Sequence of chain 1.D:
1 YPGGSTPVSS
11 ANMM

Sequence of chain 1.C:
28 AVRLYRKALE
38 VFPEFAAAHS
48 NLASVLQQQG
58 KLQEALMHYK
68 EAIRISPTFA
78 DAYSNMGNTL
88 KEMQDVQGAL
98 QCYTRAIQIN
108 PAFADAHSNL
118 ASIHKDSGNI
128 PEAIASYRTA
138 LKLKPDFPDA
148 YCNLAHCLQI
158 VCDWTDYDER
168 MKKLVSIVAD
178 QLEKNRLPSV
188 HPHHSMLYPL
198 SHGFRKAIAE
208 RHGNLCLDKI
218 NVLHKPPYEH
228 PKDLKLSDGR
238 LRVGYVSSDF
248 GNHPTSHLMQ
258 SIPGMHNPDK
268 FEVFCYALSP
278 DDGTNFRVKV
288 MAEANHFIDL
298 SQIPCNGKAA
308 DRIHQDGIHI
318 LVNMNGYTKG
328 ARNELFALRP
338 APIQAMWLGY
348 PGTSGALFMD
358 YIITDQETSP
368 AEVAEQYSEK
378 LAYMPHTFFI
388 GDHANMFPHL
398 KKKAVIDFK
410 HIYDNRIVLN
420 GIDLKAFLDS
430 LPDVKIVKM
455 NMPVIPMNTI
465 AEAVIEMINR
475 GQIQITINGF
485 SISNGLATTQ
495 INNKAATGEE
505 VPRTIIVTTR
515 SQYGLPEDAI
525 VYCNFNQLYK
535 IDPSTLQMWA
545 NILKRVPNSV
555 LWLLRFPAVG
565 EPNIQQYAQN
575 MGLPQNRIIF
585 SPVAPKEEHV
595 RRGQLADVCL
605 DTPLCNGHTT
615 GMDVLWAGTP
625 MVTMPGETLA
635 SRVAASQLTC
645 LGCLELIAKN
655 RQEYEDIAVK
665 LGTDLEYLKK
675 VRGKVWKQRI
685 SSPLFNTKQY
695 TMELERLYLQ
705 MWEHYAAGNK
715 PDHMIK

A protein and the small-molecule ligand that binds it are described below.
Small molecule (SMILES): CC(=O)NC1C(O)SC(CO)C(O)C1O

Binding-site contacts:
Ligand atom C8 contacts residue HIS190 of chain 1.C at 4.1 Å.
Ligand atom C4 contacts residue GLY346 of chain 1.C at 4.0 Å.
Ligand atom C3 contacts residue HIS612 of chain 1.C at 3.6 Å.
Ligand atom O4 contacts residue PHE386 of chain 1.C at 3.4 Å.
Ligand atom C7 contacts residue PRO348 of chain 1.C at 3.8 Å (hydrophobic).
Ligand atom O6 contacts residue GLY346 of chain 1.C at 3.2 Å.
Ligand atom C4 contacts residue SER9 of chain 1.D at 3.9 Å.
Ligand atom O6 contacts residue THR252 of chain 1.C at 3.1 Å (h-bond).
Ligand atom N2 contacts residue SER9 of chain 1.D at 3.2 Å (h-bond).
Ligand atom C2 contacts residue SER9 of chain 1.D at 2.4 Å.
Ligand atom C6 contacts residue LEU345 of chain 1.C at 4.0 Å (hydrophobic).
Ligand atom C6 contacts residue LEU255 of chain 1.C at 3.4 Å (hydrophobic).
Ligand atom O4 contacts residue LEU345 of chain 1.C at 2.6 Å (h-bond).
Ligand atom C7 contacts residue HIS190 of chain 1.C at 3.6 Å.
Ligand atom N2 contacts residue HIS612 of chain 1.C at 3.7 Å.
Ligand atom C3 contacts residue SER9 of chain 1.D at 3.6 Å.
Ligand atom O3 contacts residue PRO348 of chain 1.C at 3.7 Å.
Ligand atom C8 contacts residue UDP1 of chain 1.I at 3.5 Å.
Ligand atom C1 contacts residue SER9 of chain 1.D at 1.4 Å.
Ligand atom C6 contacts residue THR252 of chain 1.C at 3.4 Å.
Ligand atom C1 contacts residue UDP1 of chain 1.I at 3.4 Å.
Ligand atom C7 contacts residue UDP1 of chain 1.I at 3.8 Å.
Ligand atom C8 contacts residue TYR533 of chain 1.C at 3.3 Å (hydrophobic).
Ligand atom C3 contacts residue UDP1 of chain 1.I at 3.6 Å.
Ligand atom C8 contacts residue MET193 of chain 1.C at 3.7 Å (hydrophobic).
Ligand atom O7 contacts residue SER9 of chain 1.D at 3.6 Å.
Ligand atom S5 contacts residue PRO251 of chain 1.C at 3.8 Å.
Ligand atom C2 contacts residue UDP1 of chain 1.I at 3.6 Å.
Ligand atom S5 contacts residue SER9 of chain 1.D at 2.1 Å (h-bond).
Ligand atom O6 contacts residue LEU345 of chain 1.C at 3.1 Å (h-bond).
Ligand atom C8 contacts residue CYS609 of chain 1.C at 3.9 Å (hydrophobic).
Ligand atom C7 contacts residue SER9 of chain 1.D at 3.6 Å.
Ligand atom O3 contacts residue HIS612 of chain 1.C at 2.8 Å (h-bond).
Ligand atom N2 contacts residue UDP1 of chain 1.I at 3.0 Å (h-bond).
Ligand atom C5 contacts residue SER9 of chain 1.D at 3.7 Å.
Ligand atom O7 contacts residue HIS190 of chain 1.C at 2.7 Å (h-bond).
Ligand atom C5 contacts residue THR613 of chain 1.C at 3.5 Å.
Ligand atom O7 contacts residue PRO348 of chain 1.C at 3.3 Å.
Ligand atom C7 contacts residue HIS612 of chain 1.C at 4.1 Å.
Ligand atom C4 contacts residue LEU345 of chain 1.C at 3.3 Å (hydrophobic).